A protein and the small-molecule ligand that binds it are described below.
Small molecule (SMILES): CC(=O)N[C@@H]1[C@@H](O)[C@H](O)[C@@H](CO)O[C@H]1O

Binding-site contacts:
Ligand atom C1 contacts residue ASP4 of chain 1.I at 3.9 Å.
Ligand atom C5 contacts residue GLY99 of chain 1.F at 3.8 Å.
Ligand atom C4 contacts residue GLY100 of chain 1.F at 3.8 Å.
Ligand atom O4 contacts residue TYR105 of chain 1.F at 3.4 Å (h-bond).
Ligand atom C1 contacts residue SER5 of chain 1.I at 1.4 Å.
Ligand atom C3 contacts residue TYR105 of chain 1.F at 4.0 Å (hydrophobic).
Ligand atom N2 contacts residue SER5 of chain 1.I at 2.8 Å (h-bond).
Ligand atom O4 contacts residue SER104 of chain 1.F at 3.4 Å.
Ligand atom O4 contacts residue THR103 of chain 1.F at 3.9 Å.
Ligand atom C3 contacts residue GLY100 of chain 1.F at 3.8 Å.
Ligand atom O3 contacts residue SER104 of chain 1.F at 3.8 Å.
Ligand atom C3 contacts residue ASP4 of chain 1.I at 3.7 Å.
Ligand atom C2 contacts residue THR103 of chain 1.F at 3.8 Å.
Ligand atom C7 contacts residue ASP4 of chain 1.I at 3.6 Å.
Ligand atom C5 contacts residue GLY100 of chain 1.F at 3.7 Å.
Ligand atom C8 contacts residue TYR106 of chain 1.F at 3.6 Å (hydrophobic).
Ligand atom C3 contacts residue THR103 of chain 1.F at 3.3 Å.
Ligand atom N2 contacts residue ASP4 of chain 1.I at 2.7 Å (salt-bridge).
Ligand atom O4 contacts residue TYR106 of chain 1.F at 2.7 Å (h-bond).
Ligand atom C4 contacts residue TYR106 of chain 1.F at 3.2 Å (hydrophobic).
Ligand atom N2 contacts residue THR103 of chain 1.F at 3.0 Å (h-bond).
Ligand atom O7 contacts residue ASP4 of chain 1.I at 3.6 Å.
Ligand atom C5 contacts residue SER5 of chain 1.I at 3.7 Å.
Ligand atom O4 contacts residue GLY99 of chain 1.F at 3.3 Å.
Ligand atom C7 contacts residue SER5 of chain 1.I at 3.5 Å.
Ligand atom C2 contacts residue SER5 of chain 1.I at 2.4 Å.
Ligand atom O6 contacts residue ARG98 of chain 1.F at 2.9 Å (salt-bridge).
Ligand atom O7 contacts residue THR103 of chain 1.F at 3.6 Å.
Ligand atom C3 contacts residue SER5 of chain 1.I at 3.7 Å.
Ligand atom C8 contacts residue TYR105 of chain 1.F at 3.9 Å (hydrophobic).
Ligand atom O3 contacts residue TYR105 of chain 1.F at 2.9 Å (h-bond).
Ligand atom C5 contacts residue TYR106 of chain 1.F at 3.8 Å (hydrophobic).
Ligand atom C8 contacts residue SER5 of chain 1.I at 3.8 Å.
Ligand atom O3 contacts residue THR103 of chain 1.F at 2.8 Å (h-bond).
Ligand atom C2 contacts residue ASP4 of chain 1.I at 3.6 Å.
Ligand atom O5 contacts residue SER5 of chain 1.I at 2.4 Å (h-bond).
Ligand atom O5 contacts residue TYR106 of chain 1.F at 3.7 Å.
Ligand atom C6 contacts residue TYR106 of chain 1.F at 3.3 Å (hydrophobic).
Ligand atom C7 contacts residue THR103 of chain 1.F at 3.5 Å.
Ligand atom O4 contacts residue GLY100 of chain 1.F at 3.3 Å (h-bond).

Sequence of chain 1.I:
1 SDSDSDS

Sequence of chain 1.F:
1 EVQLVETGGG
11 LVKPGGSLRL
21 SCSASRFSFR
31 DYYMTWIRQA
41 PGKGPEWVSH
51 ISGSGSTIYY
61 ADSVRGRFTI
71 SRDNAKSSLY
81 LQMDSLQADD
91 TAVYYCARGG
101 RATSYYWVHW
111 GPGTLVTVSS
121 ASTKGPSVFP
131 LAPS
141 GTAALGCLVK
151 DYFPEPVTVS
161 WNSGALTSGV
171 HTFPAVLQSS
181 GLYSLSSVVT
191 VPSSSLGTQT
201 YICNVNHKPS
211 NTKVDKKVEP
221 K